Sequence of chain 1.A:
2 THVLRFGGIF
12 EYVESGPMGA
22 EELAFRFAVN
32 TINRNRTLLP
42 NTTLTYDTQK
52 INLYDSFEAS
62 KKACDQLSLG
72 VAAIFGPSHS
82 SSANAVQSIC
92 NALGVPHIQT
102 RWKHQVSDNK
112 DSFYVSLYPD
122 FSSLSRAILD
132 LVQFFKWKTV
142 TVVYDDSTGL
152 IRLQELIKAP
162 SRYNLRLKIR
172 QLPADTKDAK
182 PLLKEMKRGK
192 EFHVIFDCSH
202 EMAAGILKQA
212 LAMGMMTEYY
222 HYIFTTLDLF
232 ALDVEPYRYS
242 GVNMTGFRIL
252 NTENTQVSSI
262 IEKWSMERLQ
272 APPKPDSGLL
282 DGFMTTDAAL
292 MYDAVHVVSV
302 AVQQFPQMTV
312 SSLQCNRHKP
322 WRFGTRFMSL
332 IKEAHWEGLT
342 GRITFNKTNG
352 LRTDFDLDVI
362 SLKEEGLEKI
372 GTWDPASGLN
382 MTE

Binding-site contacts:
Ligand atom O6 contacts residue GLY242 of chain 1.A at 2.5 Å (h-bond).
Ligand atom C4 contacts residue ASN244 of chain 1.A at 3.6 Å.
Ligand atom O6 contacts residue VAL243 of chain 1.A at 3.8 Å.
Ligand atom O4 contacts residue LYS364 of chain 1.A at 4.5 Å.
Ligand atom O5 contacts residue ASN244 of chain 1.A at 2.4 Å (h-bond).
Ligand atom O3 contacts residue LYS364 of chain 1.A at 3.0 Å.
Ligand atom C3 contacts residue ASN244 of chain 1.A at 3.6 Å.
Ligand atom C6 contacts residue VAL243 of chain 1.A at 3.6 Å (hydrophobic).
Ligand atom C8 contacts residue PHE136 of chain 1.A at 4.3 Å (hydrophobic).
Ligand atom C3 contacts residue LYS364 of chain 1.A at 4.2 Å.
Ligand atom C8 contacts residue ILE371 of chain 1.A at 4.3 Å (hydrophobic).
Ligand atom C7 contacts residue SER362 of chain 1.A at 3.8 Å.
Ligand atom C4 contacts residue LYS364 of chain 1.A at 4.4 Å.
Ligand atom O6 contacts residue ASN244 of chain 1.A at 3.7 Å.
Ligand atom C6 contacts residue GLY242 of chain 1.A at 3.5 Å.
Ligand atom C8 contacts residue SER362 of chain 1.A at 4.5 Å.
Ligand atom O7 contacts residue SER362 of chain 1.A at 2.7 Å (h-bond).
Ligand atom N2 contacts residue ASN244 of chain 1.A at 3.4 Å (h-bond).
Ligand atom C6 contacts residue ASN244 of chain 1.A at 3.2 Å.
Ligand atom C1 contacts residue ASN244 of chain 1.A at 1.4 Å.
Ligand atom C7 contacts residue ASN244 of chain 1.A at 4.1 Å.
Ligand atom C5 contacts residue ASN244 of chain 1.A at 3.2 Å.
Ligand atom C7 contacts residue LYS364 of chain 1.A at 3.8 Å.
Ligand atom C8 contacts residue LYS364 of chain 1.A at 4.2 Å.
Ligand atom O7 contacts residue ILE371 of chain 1.A at 4.4 Å.
Ligand atom C2 contacts residue ASN244 of chain 1.A at 2.5 Å.
Ligand atom O7 contacts residue LYS364 of chain 1.A at 3.3 Å (salt-bridge).
Ligand atom O7 contacts residue ASN244 of chain 1.A at 4.1 Å.

A protein and the small-molecule ligand that binds it are described below.
Small molecule (SMILES): CC(=O)N[C@@H]1[C@@H](O)[C@H](O)[C@@H](CO)O[C@H]1O